This small molecule binds to this protein.
Small molecule (SMILES): Cc1ncc(COP(=O)(O)O)c(/C=N/[C@@H](CONC(N)=O)C(=O)O)c1O

Sequence of chain 1.A:
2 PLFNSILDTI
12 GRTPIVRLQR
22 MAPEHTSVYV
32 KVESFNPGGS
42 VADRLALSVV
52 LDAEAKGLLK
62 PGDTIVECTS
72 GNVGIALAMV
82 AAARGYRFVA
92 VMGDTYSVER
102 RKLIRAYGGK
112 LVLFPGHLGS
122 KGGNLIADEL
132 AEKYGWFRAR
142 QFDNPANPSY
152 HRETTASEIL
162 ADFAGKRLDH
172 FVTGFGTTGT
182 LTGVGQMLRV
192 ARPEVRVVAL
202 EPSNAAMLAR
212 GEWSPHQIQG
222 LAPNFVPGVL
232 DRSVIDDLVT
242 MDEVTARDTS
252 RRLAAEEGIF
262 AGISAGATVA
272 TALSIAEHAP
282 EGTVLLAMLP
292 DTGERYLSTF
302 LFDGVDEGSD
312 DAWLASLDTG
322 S

Binding-site contacts:
Ligand atom O3 contacts residue ASN73 of chain 1.A at 2.8 Å (h-bond).
Ligand atom C2A contacts residue TYR297 of chain 1.A at 3.5 Å (hydrophobic).
Ligand atom C contacts residue SER71 of chain 1.A at 3.2 Å.
Ligand atom O1P contacts residue THR178 of chain 1.A at 2.6 Å (h-bond).
Ligand atom O3P contacts residue GLY177 of chain 1.A at 2.8 Å (h-bond).
Ligand atom O contacts residue ASN73 of chain 1.A at 3.2 Å (h-bond).
Ligand atom O contacts residue VAL74 of chain 1.A at 2.8 Å (h-bond).
Ligand atom C2A contacts residue ASN73 of chain 1.A at 3.2 Å.
Ligand atom O2P contacts residue THR178 of chain 1.A at 3.5 Å (h-bond).
Ligand atom O3P contacts residue THR178 of chain 1.A at 3.3 Å (h-bond).
Ligand atom OT contacts residue SER71 of chain 1.A at 3.0 Å (h-bond).
Ligand atom C contacts residue VAL74 of chain 1.A at 3.3 Å (hydrophobic).
Ligand atom C5A contacts residue GLY177 of chain 1.A at 3.3 Å.
Ligand atom O3P contacts residue THR179 of chain 1.A at 2.9 Å (h-bond).
Ligand atom OT contacts residue THR70 of chain 1.A at 2.6 Å (h-bond).
Ligand atom C2 contacts residue SER265 of chain 1.A at 3.5 Å.
Ligand atom N contacts residue SER71 of chain 1.A at 3.5 Å (h-bond).
Ligand atom C2A contacts residue SER265 of chain 1.A at 3.4 Å.
Ligand atom P contacts residue THR178 of chain 1.A at 3.5 Å.
Ligand atom O contacts residue THR70 of chain 1.A at 3.0 Å (h-bond).
Ligand atom OZ1 contacts residue PRO224 of chain 1.A at 3.4 Å.
Ligand atom OT contacts residue GLN142 of chain 1.A at 2.8 Å (h-bond).
Ligand atom O3P contacts residue PHE176 of chain 1.A at 3.4 Å.
Ligand atom N1 contacts residue PRO291 of chain 1.A at 3.1 Å.
Ligand atom C2A contacts residue ASP292 of chain 1.A at 3.3 Å.
Ligand atom N1 contacts residue SER265 of chain 1.A at 2.7 Å (h-bond).
Ligand atom C4 contacts residue GLY221 of chain 1.A at 3.4 Å.
Ligand atom OG contacts residue GLY221 of chain 1.A at 3.3 Å (h-bond).
Ligand atom O2P contacts residue THR181 of chain 1.A at 3.0 Å (h-bond).
Ligand atom OG contacts residue SER71 of chain 1.A at 2.8 Å (h-bond).
Ligand atom C6 contacts residue LEU222 of chain 1.A at 3.4 Å (hydrophobic).
Ligand atom OT contacts residue VAL74 of chain 1.A at 3.3 Å.
Ligand atom CB contacts residue GLN142 of chain 1.A at 3.5 Å.
Ligand atom C4A contacts residue GLY221 of chain 1.A at 3.4 Å.
Ligand atom OZ1 contacts residue SER121 of chain 1.A at 2.6 Å (h-bond).
Ligand atom NZ2 contacts residue GLY177 of chain 1.A at 3.4 Å.
Ligand atom C contacts residue THR70 of chain 1.A at 3.2 Å.
Ligand atom NZ2 contacts residue GLY221 of chain 1.A at 2.9 Å (h-bond).
Ligand atom O contacts residue SER71 of chain 1.A at 3.1 Å (h-bond).
Ligand atom CA contacts residue GLN142 of chain 1.A at 3.5 Å.